Binding-site contacts:
Ligand atom C6 contacts residue TRP13 of chain 1.A at 3.7 Å (hydrophobic).
Ligand atom O3 contacts residue LYS253 of chain 1.A at 3.1 Å (salt-bridge).
Ligand atom O2 contacts residue LYS253 of chain 1.A at 2.8 Å (salt-bridge).
Ligand atom O3 contacts residue ALA285 of chain 1.A at 2.7 Å (h-bond).
Ligand atom O5 contacts residue TRP13 of chain 1.A at 3.1 Å (h-bond).
Ligand atom O6A contacts residue GLN167 of chain 1.A at 3.2 Å (h-bond).
Ligand atom O6B contacts residue TRP13 of chain 1.A at 2.9 Å (h-bond).
Ligand atom O5 contacts residue GLN167 of chain 1.A at 3.6 Å.
Ligand atom C6 contacts residue THR250 of chain 1.A at 3.5 Å.
Ligand atom O3 contacts residue TRP45 of chain 1.A at 3.5 Å.
Ligand atom C1 contacts residue TRP247 of chain 1.A at 3.4 Å (hydrophobic).
Ligand atom C6 contacts residue ARG18 of chain 1.A at 3.5 Å.
Ligand atom O2 contacts residue ASN68 of chain 1.A at 2.8 Å (h-bond).
Ligand atom C5 contacts residue GLN167 of chain 1.A at 3.3 Å.
Ligand atom O4 contacts residue ALA285 of chain 1.A at 2.6 Å (h-bond).
Ligand atom O6A contacts residue ARG18 of chain 1.A at 2.9 Å (salt-bridge).
Ligand atom O6B contacts residue GLN167 of chain 1.A at 3.2 Å (h-bond).
Ligand atom C4 contacts residue TRP45 of chain 1.A at 3.6 Å (hydrophobic).
Ligand atom C3 contacts residue LYS253 of chain 1.A at 3.7 Å.
Ligand atom O4 contacts residue TRP247 of chain 1.A at 3.7 Å.
Ligand atom O2 contacts residue LYS283 of chain 1.A at 3.0 Å (salt-bridge).
Ligand atom C2 contacts residue ASN68 of chain 1.A at 3.3 Å.
Ligand atom O5 contacts residue ARG121 of chain 1.A at 3.1 Å (salt-bridge).
Ligand atom O6A contacts residue GLN286 of chain 1.A at 3.5 Å (h-bond).
Ligand atom O4 contacts residue GLN286 of chain 1.A at 3.0 Å (h-bond).
Ligand atom C4 contacts residue ALA285 of chain 1.A at 3.5 Å (hydrophobic).
Ligand atom C6 contacts residue GLN167 of chain 1.A at 3.0 Å.
Ligand atom O4 contacts residue TRP13 of chain 1.A at 3.6 Å.
Ligand atom O6A contacts residue TRP45 of chain 1.A at 3.0 Å.
Ligand atom C6 contacts residue GLN286 of chain 1.A at 3.7 Å.
Ligand atom O1 contacts residue TYR254 of chain 1.A at 3.4 Å (h-bond).
Ligand atom C3 contacts residue ALA285 of chain 1.A at 3.5 Å (hydrophobic).
Ligand atom O5 contacts residue TRP247 of chain 1.A at 3.1 Å (h-bond).
Ligand atom O6B contacts residue TRP247 of chain 1.A at 3.0 Å (h-bond).
Ligand atom O3 contacts residue LYS283 of chain 1.A at 3.1 Å.
Ligand atom O6B contacts residue ARG121 of chain 1.A at 3.2 Å (salt-bridge).
Ligand atom O2 contacts residue TYR254 of chain 1.A at 2.5 Å (h-bond).
Ligand atom O6B contacts residue ARG18 of chain 1.A at 2.9 Å (salt-bridge).
Ligand atom C2 contacts residue LYS253 of chain 1.A at 3.7 Å.
Ligand atom O6A contacts residue THR250 of chain 1.A at 3.0 Å.

Sequence of chain 1.A:
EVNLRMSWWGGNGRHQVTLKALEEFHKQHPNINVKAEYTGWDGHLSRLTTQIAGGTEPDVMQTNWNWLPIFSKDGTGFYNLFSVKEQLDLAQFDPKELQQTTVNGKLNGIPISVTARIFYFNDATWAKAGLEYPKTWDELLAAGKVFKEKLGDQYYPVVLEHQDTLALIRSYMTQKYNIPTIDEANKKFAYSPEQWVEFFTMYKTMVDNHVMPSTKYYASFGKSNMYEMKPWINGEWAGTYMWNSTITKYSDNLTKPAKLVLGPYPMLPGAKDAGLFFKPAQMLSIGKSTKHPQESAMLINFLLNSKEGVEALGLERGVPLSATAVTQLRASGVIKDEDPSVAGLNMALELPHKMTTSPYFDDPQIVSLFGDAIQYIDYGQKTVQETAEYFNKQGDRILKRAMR

The protein below binds the small molecule below.
Small molecule (SMILES): O=C(O)[C@H]1O[C@H](O[C@@H]2[C@H](O)[C@@H](O)[C@@H](O)O[C@@H]2C(=O)O)[C@H](O)[C@@H](O)[C@H]1O